Binding-site contacts:
Ligand atom C1 contacts residue ASN30 of chain 1.B at 4.4 Å.
Ligand atom O5 contacts residue ASN61 of chain 1.B at 2.4 Å (h-bond).
Ligand atom O7 contacts residue ASN61 of chain 1.B at 3.5 Å (h-bond).
Ligand atom C4 contacts residue ASN61 of chain 1.B at 4.2 Å.
Ligand atom C1 contacts residue ASN61 of chain 1.B at 1.4 Å.
Ligand atom C1 contacts residue TYR28 of chain 1.B at 4.1 Å (hydrophobic).
Ligand atom C8 contacts residue ASN61 of chain 1.B at 4.2 Å.
Ligand atom C5 contacts residue TYR28 of chain 1.B at 3.9 Å (hydrophobic).
Ligand atom C6 contacts residue TYR28 of chain 1.B at 3.7 Å (hydrophobic).
Ligand atom C3 contacts residue ASN61 of chain 1.B at 3.8 Å.
Ligand atom O6 contacts residue TYR28 of chain 1.B at 3.2 Å.
Ligand atom O5 contacts residue TYR28 of chain 1.B at 3.2 Å.
Ligand atom N2 contacts residue ASN61 of chain 1.B at 2.9 Å (h-bond).
Ligand atom C7 contacts residue ASN61 of chain 1.B at 3.2 Å.
Ligand atom C5 contacts residue ASN61 of chain 1.B at 3.7 Å.
Ligand atom C2 contacts residue ASN61 of chain 1.B at 2.5 Å.

The small molecule below binds the protein below.
Small molecule (SMILES): CC(=O)N[C@@H]1[C@@H](O)[C@H](O)[C@@H](CO)O[C@H]1O

Sequence of chain 1.B:
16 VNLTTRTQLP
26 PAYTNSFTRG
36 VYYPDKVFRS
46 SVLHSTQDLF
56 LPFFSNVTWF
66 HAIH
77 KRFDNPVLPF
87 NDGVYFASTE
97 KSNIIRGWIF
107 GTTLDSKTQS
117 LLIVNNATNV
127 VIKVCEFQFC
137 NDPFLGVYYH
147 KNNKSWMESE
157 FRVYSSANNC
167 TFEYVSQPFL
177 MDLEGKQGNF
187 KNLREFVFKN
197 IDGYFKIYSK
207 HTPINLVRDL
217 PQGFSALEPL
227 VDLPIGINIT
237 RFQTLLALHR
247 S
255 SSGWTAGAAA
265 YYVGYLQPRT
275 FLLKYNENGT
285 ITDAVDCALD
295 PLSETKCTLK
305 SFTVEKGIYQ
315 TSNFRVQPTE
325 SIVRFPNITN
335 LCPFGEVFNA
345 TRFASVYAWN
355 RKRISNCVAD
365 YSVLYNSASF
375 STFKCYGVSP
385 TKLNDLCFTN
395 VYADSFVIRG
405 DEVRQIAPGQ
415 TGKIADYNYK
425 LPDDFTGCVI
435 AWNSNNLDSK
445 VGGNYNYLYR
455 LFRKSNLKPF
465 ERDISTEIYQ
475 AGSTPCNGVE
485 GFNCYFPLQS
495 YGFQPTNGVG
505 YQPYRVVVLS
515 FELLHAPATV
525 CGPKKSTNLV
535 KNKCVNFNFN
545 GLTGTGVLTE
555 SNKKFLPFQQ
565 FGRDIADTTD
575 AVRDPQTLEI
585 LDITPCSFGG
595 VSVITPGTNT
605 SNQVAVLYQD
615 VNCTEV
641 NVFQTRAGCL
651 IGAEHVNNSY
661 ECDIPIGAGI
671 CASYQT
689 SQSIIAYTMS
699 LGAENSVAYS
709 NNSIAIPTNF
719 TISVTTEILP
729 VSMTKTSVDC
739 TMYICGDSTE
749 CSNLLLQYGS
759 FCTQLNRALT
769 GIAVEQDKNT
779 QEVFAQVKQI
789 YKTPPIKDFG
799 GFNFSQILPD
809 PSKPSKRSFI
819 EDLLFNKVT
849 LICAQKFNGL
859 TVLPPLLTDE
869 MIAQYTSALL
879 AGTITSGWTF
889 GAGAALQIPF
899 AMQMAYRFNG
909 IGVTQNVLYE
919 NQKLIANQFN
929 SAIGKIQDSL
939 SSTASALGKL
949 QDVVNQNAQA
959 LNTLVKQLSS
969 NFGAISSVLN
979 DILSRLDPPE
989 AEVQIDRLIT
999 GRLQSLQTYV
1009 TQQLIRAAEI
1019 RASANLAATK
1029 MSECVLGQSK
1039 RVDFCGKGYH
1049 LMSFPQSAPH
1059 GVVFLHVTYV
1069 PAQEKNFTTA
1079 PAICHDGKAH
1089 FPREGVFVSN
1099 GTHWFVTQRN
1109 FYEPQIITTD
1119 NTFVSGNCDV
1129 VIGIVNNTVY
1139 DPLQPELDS